Binding-site contacts:
Ligand atom CBD contacts residue PRO194 of chain 1.A at 3.8 Å (hydrophobic).
Ligand atom CBP contacts residue SER191 of chain 1.A at 3.5 Å.
Ligand atom OAJ contacts residue PRO193 of chain 1.A at 3.3 Å.
Ligand atom CBP contacts residue PRO193 of chain 1.A at 3.8 Å (hydrophobic).
Ligand atom CBY contacts residue SER195 of chain 1.A at 3.3 Å.
Ligand atom CBG contacts residue LYS556 of chain 1.A at 3.6 Å.
Ligand atom CBE contacts residue LYS556 of chain 1.A at 3.6 Å.
Ligand atom CBU contacts residue LEU26 of chain 1.A at 3.3 Å (hydrophobic).
Ligand atom CBR contacts residue SER191 of chain 1.A at 3.6 Å.
Ligand atom CBD contacts residue PRO193 of chain 1.A at 3.6 Å (hydrophobic).
Ligand atom OAC contacts residue ARG27 of chain 1.A at 2.9 Å (salt-bridge).
Ligand atom CBW contacts residue MET21 of chain 1.A at 3.5 Å (hydrophobic).
Ligand atom CAF contacts residue MET21 of chain 1.A at 3.8 Å (hydrophobic).
Ligand atom OAE contacts residue MET21 of chain 1.A at 3.4 Å.
Ligand atom CAU contacts residue PRO193 of chain 1.A at 3.9 Å (hydrophobic).
Ligand atom CBT contacts residue LEU26 of chain 1.A at 3.7 Å (hydrophobic).
Ligand atom CBX contacts residue PRO194 of chain 1.A at 3.4 Å (hydrophobic).
Ligand atom CBX contacts residue PRO193 of chain 1.A at 3.7 Å (hydrophobic).
Ligand atom CBO contacts residue SER191 of chain 1.A at 3.8 Å.
Ligand atom OAD contacts residue ARG27 of chain 1.A at 3.0 Å (salt-bridge).
Ligand atom CBY contacts residue PRO193 of chain 1.A at 3.4 Å (hydrophobic).
Ligand atom CBE contacts residue PRO194 of chain 1.A at 3.6 Å (hydrophobic).
Ligand atom CBC contacts residue LYS556 of chain 1.A at 3.9 Å.
Ligand atom CBW contacts residue LEU26 of chain 1.A at 3.5 Å (hydrophobic).
Ligand atom CBU contacts residue MET21 of chain 1.A at 3.7 Å (hydrophobic).
Ligand atom CBM contacts residue MET21 of chain 1.A at 3.6 Å (hydrophobic).
Ligand atom CBX contacts residue SER195 of chain 1.A at 3.7 Å.
Ligand atom CBH contacts residue LYS556 of chain 1.A at 3.7 Å.
Ligand atom CBN contacts residue MET21 of chain 1.A at 3.8 Å (hydrophobic).
Ligand atom CBF contacts residue LYS556 of chain 1.A at 3.6 Å.
Ligand atom OAD contacts residue MET21 of chain 1.A at 3.7 Å.
Ligand atom PAB contacts residue ARG27 of chain 1.A at 3.7 Å.
Ligand atom CBV contacts residue LEU26 of chain 1.A at 2.7 Å (hydrophobic).
Ligand atom CBL contacts residue MET21 of chain 1.A at 3.9 Å (hydrophobic).
Ligand atom CBG contacts residue MET21 of chain 1.A at 3.7 Å (hydrophobic).
Ligand atom CBV contacts residue MET21 of chain 1.A at 3.1 Å (hydrophobic).
Ligand atom CBG contacts residue HIS20 of chain 1.A at 3.8 Å.
Ligand atom CBD contacts residue LYS556 of chain 1.A at 3.7 Å.
Ligand atom CAI contacts residue PRO193 of chain 1.A at 3.8 Å (hydrophobic).
Ligand atom CBS contacts residue LEU26 of chain 1.A at 3.7 Å (hydrophobic).

Sequence of chain 1.A:
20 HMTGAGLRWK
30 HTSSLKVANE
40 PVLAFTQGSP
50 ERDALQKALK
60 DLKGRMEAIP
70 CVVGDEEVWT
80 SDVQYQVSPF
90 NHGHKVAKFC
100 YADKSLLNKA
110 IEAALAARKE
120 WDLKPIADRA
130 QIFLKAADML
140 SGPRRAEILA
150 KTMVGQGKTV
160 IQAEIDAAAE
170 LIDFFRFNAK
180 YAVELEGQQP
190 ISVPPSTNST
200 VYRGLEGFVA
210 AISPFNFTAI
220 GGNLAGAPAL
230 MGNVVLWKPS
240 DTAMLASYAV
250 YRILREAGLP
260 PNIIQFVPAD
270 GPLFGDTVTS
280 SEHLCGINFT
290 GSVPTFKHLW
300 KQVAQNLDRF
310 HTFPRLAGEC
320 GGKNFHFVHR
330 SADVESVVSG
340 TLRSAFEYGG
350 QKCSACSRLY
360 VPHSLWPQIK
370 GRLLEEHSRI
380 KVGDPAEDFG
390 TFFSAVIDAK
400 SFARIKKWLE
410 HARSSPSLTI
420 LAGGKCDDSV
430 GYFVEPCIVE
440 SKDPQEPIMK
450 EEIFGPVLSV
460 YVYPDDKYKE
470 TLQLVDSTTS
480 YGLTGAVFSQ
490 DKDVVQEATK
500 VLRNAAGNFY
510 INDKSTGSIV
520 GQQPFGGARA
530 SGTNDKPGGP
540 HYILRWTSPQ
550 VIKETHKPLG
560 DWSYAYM

A small-molecule ligand and the protein it binds are described below.
Small molecule (SMILES): O=P(O)(O)Oc1c2c(c(OP(=O)(O)O)c3c1[C@H]1C[C@@H]3c3cc4c(cc31)[C@H]1C[C@@H]4c3ccccc31)[C@H]1C[C@@H]2c2cc3c(cc21)[C@H]1C[C@@H]3c2ccccc21